Binding-site contacts:
Ligand atom C19 contacts residue YKY1 of chain 1.D at 0.1 Å.
Ligand atom C19 contacts residue CYS149 of chain 1.A at 1.8 Å (hydrophobic).
Ligand atom C14 contacts residue YKY1 of chain 1.D at 0.1 Å.
Ligand atom C23 contacts residue YKY1 of chain 1.D at 0.1 Å.
Ligand atom C25 contacts residue YKY1 of chain 1.D at 0.1 Å.
Ligand atom O21 contacts residue YKY1 of chain 1.D at 0.1 Å (h-bond).
Ligand atom C08 contacts residue YKY1 of chain 1.D at 0.1 Å.
Ligand atom C12 contacts residue CYS149 of chain 1.A at 3.2 Å (hydrophobic).
Ligand atom C02 contacts residue YKY1 of chain 1.D at 0.1 Å.
Ligand atom O20 contacts residue YKY1 of chain 1.D at 1.3 Å.
Ligand atom C06 contacts residue YKY1 of chain 1.D at 0.1 Å.
Ligand atom C04 contacts residue YKY1 of chain 1.D at 0.1 Å.
Ligand atom O18 contacts residue HIS167 of chain 1.A at 2.8 Å (h-bond).
Ligand atom N03 contacts residue YKY1 of chain 1.D at 0.1 Å (h-bond).
Ligand atom C24 contacts residue YKY1 of chain 1.D at 0.0 Å.
Ligand atom O20 contacts residue CYS149 of chain 1.A at 2.7 Å (h-bond).
Ligand atom C13 contacts residue YKY1 of chain 1.D at 0.1 Å.
Ligand atom O01 contacts residue YKY1 of chain 1.D at 0.1 Å (h-bond).
Ligand atom C16 contacts residue YKY1 of chain 1.D at 0.1 Å.
Ligand atom N15 contacts residue YKY1 of chain 1.D at 0.0 Å (h-bond).
Ligand atom C11 contacts residue CYS149 of chain 1.A at 2.7 Å (hydrophobic).
Ligand atom C09 contacts residue YKY1 of chain 1.D at 0.1 Å.
Ligand atom N15 contacts residue GLU170 of chain 1.A at 2.9 Å (salt-bridge).
Ligand atom O22 contacts residue YKY1 of chain 1.D at 0.1 Å (h-bond).
Ligand atom F26 contacts residue YKY1 of chain 1.D at 0.1 Å.
Ligand atom C12 contacts residue YKY1 of chain 1.D at 0.2 Å.
Ligand atom C27 contacts residue YKY1 of chain 1.D at 0.1 Å.
Ligand atom N10 contacts residue YKY1 of chain 1.D at 0.1 Å (h-bond).
Ligand atom N10 contacts residue CYS149 of chain 1.A at 3.0 Å (h-bond).
Ligand atom C30 contacts residue YKY1 of chain 1.D at 0.0 Å.
Ligand atom C29 contacts residue YKY1 of chain 1.D at 0.0 Å.
Ligand atom C07 contacts residue YKY1 of chain 1.D at 0.0 Å.
Ligand atom O01 contacts residue GLU170 of chain 1.A at 3.0 Å (salt-bridge).
Ligand atom C11 contacts residue YKY1 of chain 1.D at 0.1 Å.
Ligand atom C05 contacts residue YKY1 of chain 1.D at 0.1 Å.
Ligand atom C17 contacts residue YKY1 of chain 1.D at 0.1 Å.
Ligand atom C28 contacts residue YKY1 of chain 1.D at 0.0 Å.
Ligand atom N03 contacts residue GLN193 of chain 1.A at 2.8 Å (h-bond).
Ligand atom N10 contacts residue HIS168 of chain 1.A at 2.9 Å (h-bond).
Ligand atom O18 contacts residue YKY1 of chain 1.D at 0.1 Å (h-bond).

This protein binds this small molecule.
Small molecule (SMILES): CC(C)C[C@H](NC(=O)OCc1ccccc1F)C(=O)N[C@@H](C[C@@H]1CC=NC1=O)C(O)S(=O)(=O)O

Sequence of chain 1.A:
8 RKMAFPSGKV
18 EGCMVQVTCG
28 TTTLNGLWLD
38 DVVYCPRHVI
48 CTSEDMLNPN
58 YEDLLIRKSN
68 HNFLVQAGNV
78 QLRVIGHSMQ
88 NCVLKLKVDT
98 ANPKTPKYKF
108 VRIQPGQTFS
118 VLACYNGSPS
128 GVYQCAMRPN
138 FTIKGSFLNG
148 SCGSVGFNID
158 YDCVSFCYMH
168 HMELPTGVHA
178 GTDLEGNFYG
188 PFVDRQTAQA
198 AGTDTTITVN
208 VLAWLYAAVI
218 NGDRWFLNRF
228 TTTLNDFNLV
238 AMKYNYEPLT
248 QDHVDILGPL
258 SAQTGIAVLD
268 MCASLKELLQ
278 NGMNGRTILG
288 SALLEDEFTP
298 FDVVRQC